Sequence of chain 1.A:
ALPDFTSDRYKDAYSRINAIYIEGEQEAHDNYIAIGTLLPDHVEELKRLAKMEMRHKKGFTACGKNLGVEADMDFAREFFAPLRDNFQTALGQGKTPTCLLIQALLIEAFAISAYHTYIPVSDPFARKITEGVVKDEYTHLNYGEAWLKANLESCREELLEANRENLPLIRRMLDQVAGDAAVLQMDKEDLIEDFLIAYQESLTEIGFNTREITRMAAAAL

A small-molecule ligand and the protein it binds are described below.
Small molecule (SMILES): CCCCCC(=O)O

Binding-site contacts:
Ligand atom O contacts residue FE1 of chain 1.C at 2.3 Å.
Ligand atom CD contacts residue TYR136 of chain 1.A at 3.7 Å (hydrophobic).
Ligand atom C contacts residue ALA49 of chain 1.A at 3.7 Å (hydrophobic).
Ligand atom C contacts residue ALA132 of chain 1.A at 4.1 Å (hydrophobic).
Ligand atom C contacts residue FE1 of chain 1.C at 3.5 Å.
Ligand atom CA contacts residue GLY45 of chain 1.A at 3.5 Å.
Ligand atom C contacts residue GLU129 of chain 1.A at 3.8 Å.
Ligand atom O contacts residue GLU158 of chain 1.A at 3.0 Å (salt-bridge).
Ligand atom OXT contacts residue GLU158 of chain 1.A at 3.8 Å.
Ligand atom C6 contacts residue PHE131 of chain 1.A at 3.7 Å (hydrophobic).
Ligand atom C contacts residue GLU74 of chain 1.A at 3.9 Å.
Ligand atom C6 contacts residue ALA132 of chain 1.A at 4.1 Å (hydrophobic).
Ligand atom CD contacts residue GLY45 of chain 1.A at 3.8 Å.
Ligand atom OXT contacts residue ALA49 of chain 1.A at 3.5 Å.
Ligand atom CA contacts residue ALA49 of chain 1.A at 4.1 Å (hydrophobic).
Ligand atom O contacts residue FE1 of chain 1.D at 3.1 Å.
Ligand atom CA contacts residue ALA132 of chain 1.A at 4.0 Å (hydrophobic).
Ligand atom C contacts residue GLU158 of chain 1.A at 4.0 Å.
Ligand atom O contacts residue ALA49 of chain 1.A at 4.1 Å.
Ligand atom CB contacts residue ALA132 of chain 1.A at 3.6 Å (hydrophobic).
Ligand atom C contacts residue FE1 of chain 1.D at 3.2 Å.
Ligand atom O contacts residue GLU46 of chain 1.A at 2.8 Å (salt-bridge).
Ligand atom CB contacts residue GLU46 of chain 1.A at 3.8 Å.
Ligand atom CB contacts residue GLY45 of chain 1.A at 3.7 Å.
Ligand atom CD contacts residue PHE101 of chain 1.A at 4.1 Å (hydrophobic).
Ligand atom OXT contacts residue FE1 of chain 1.C at 3.9 Å.
Ligand atom C contacts residue GLU46 of chain 1.A at 3.9 Å.
Ligand atom CA contacts residue ILE128 of chain 1.A at 3.4 Å (hydrophobic).
Ligand atom OXT contacts residue GLU129 of chain 1.A at 2.8 Å (salt-bridge).
Ligand atom O contacts residue GLU129 of chain 1.A at 4.1 Å.
Ligand atom OXT contacts residue GLN124 of chain 1.A at 3.3 Å (h-bond).
Ligand atom OXT contacts residue FE1 of chain 1.D at 2.5 Å.
Ligand atom OXT contacts residue ILE128 of chain 1.A at 4.1 Å.
Ligand atom C6 contacts residue TYR136 of chain 1.A at 4.1 Å (hydrophobic).
Ligand atom CB contacts residue TYR136 of chain 1.A at 4.1 Å (hydrophobic).
Ligand atom CD contacts residue ILE41 of chain 1.A at 3.9 Å (hydrophobic).
Ligand atom OXT contacts residue GLU74 of chain 1.A at 3.3 Å (salt-bridge).
Ligand atom O contacts residue GLU74 of chain 1.A at 3.2 Å (salt-bridge).
Ligand atom CG contacts residue GLY45 of chain 1.A at 4.0 Å.
Ligand atom CG contacts residue ALA132 of chain 1.A at 3.6 Å (hydrophobic).